Binding-site contacts:
Ligand atom C18 contacts residue LEU345 of chain 4.A at 3.7 Å (hydrophobic).
Ligand atom C23 contacts residue VAL187 of chain 4.A at 3.9 Å (hydrophobic).
Ligand atom C28 contacts residue ASN186 of chain 4.A at 3.4 Å.
Ligand atom C26 contacts residue ASN186 of chain 4.A at 3.8 Å.
Ligand atom O3 contacts residue LEU85 of chain 4.A at 3.8 Å.
Ligand atom C30 contacts residue LEU85 of chain 4.A at 3.9 Å (hydrophobic).
Ligand atom C21 contacts residue PHE455 of chain 4.A at 3.5 Å (hydrophobic).
Ligand atom O3 contacts residue PHE455 of chain 4.A at 4.1 Å.
Ligand atom C28 contacts residue VAL88 of chain 4.A at 3.9 Å (hydrophobic).
Ligand atom C18 contacts residue ALA276 of chain 4.A at 3.8 Å (hydrophobic).
Ligand atom O4 contacts residue PHE455 of chain 4.A at 3.0 Å.
Ligand atom C19 contacts residue ALA276 of chain 4.A at 3.8 Å (hydrophobic).
Ligand atom C22 contacts residue GLY275 of chain 4.A at 4.0 Å.
Ligand atom O4 contacts residue LEU190 of chain 4.A at 4.2 Å.
Ligand atom C23 contacts residue GLY275 of chain 4.A at 3.3 Å.
Ligand atom C41 contacts residue HEM1 of chain 4.D at 3.9 Å.
Ligand atom C27 contacts residue ASN186 of chain 4.A at 3.7 Å.
Ligand atom N7 contacts residue VAL187 of chain 4.A at 4.3 Å.
Ligand atom C41 contacts residue ALA276 of chain 4.A at 3.6 Å (hydrophobic).
Ligand atom C25 contacts residue ASN186 of chain 4.A at 3.7 Å.
Ligand atom S2 contacts residue PHE455 of chain 4.A at 3.9 Å.
Ligand atom N7 contacts residue GLY275 of chain 4.A at 4.1 Å.
Ligand atom C24 contacts residue VAL187 of chain 4.A at 3.8 Å (hydrophobic).
Ligand atom O3 contacts residue PHE96 of chain 4.A at 3.4 Å.
Ligand atom C29 contacts residue ASN186 of chain 4.A at 3.2 Å.
Ligand atom N7 contacts residue LEU183 of chain 4.A at 3.6 Å.
Ligand atom C24 contacts residue LEU183 of chain 4.A at 3.2 Å (hydrophobic).
Ligand atom C27 contacts residue ALA219 of chain 4.A at 4.0 Å (hydrophobic).
Ligand atom C16 contacts residue PHE455 of chain 4.A at 3.9 Å (hydrophobic).
Ligand atom C30 contacts residue ASN186 of chain 4.A at 3.4 Å.
Ligand atom C19 contacts residue LEU345 of chain 4.A at 4.0 Å (hydrophobic).
Ligand atom O4 contacts residue VAL187 of chain 4.A at 3.7 Å.
Ligand atom N7 contacts residue ASN186 of chain 4.A at 3.7 Å.
Ligand atom C18 contacts residue ALA95 of chain 4.A at 4.2 Å (hydrophobic).
Ligand atom C41 contacts residue LEU345 of chain 4.A at 3.9 Å (hydrophobic).
Ligand atom C28 contacts residue ALA219 of chain 4.A at 3.9 Å (hydrophobic).
Ligand atom C17 contacts residue PHE96 of chain 4.A at 3.5 Å (hydrophobic).
Ligand atom C24 contacts residue GLY275 of chain 4.A at 3.6 Å.
Ligand atom C20 contacts residue ALA276 of chain 4.A at 4.2 Å (hydrophobic).
Ligand atom C29 contacts residue LEU85 of chain 4.A at 3.4 Å (hydrophobic).

The protein below binds the small molecule below.
Small molecule (SMILES): Cc1ccc(S(=O)(=O)N(C)c2ccnn2-c2ccccc2)cc1

Sequence of chain 4.A:
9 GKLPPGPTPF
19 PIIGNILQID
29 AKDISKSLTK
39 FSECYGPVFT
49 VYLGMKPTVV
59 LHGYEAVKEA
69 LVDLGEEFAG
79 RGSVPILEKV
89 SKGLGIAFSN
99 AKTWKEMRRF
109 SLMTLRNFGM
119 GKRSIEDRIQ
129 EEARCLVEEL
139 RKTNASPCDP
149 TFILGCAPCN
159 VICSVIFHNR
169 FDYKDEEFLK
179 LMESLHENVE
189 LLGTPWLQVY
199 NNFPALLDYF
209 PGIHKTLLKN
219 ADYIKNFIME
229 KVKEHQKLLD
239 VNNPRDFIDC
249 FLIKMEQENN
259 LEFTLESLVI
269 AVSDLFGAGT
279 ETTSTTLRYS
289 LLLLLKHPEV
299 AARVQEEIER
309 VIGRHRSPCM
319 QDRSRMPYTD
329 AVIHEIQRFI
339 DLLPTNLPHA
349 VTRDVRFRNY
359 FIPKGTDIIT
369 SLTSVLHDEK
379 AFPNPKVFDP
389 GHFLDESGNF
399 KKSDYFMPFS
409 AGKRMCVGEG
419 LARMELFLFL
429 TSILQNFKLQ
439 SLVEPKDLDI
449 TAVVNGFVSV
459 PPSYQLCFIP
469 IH